Sequence of chain 1.B:
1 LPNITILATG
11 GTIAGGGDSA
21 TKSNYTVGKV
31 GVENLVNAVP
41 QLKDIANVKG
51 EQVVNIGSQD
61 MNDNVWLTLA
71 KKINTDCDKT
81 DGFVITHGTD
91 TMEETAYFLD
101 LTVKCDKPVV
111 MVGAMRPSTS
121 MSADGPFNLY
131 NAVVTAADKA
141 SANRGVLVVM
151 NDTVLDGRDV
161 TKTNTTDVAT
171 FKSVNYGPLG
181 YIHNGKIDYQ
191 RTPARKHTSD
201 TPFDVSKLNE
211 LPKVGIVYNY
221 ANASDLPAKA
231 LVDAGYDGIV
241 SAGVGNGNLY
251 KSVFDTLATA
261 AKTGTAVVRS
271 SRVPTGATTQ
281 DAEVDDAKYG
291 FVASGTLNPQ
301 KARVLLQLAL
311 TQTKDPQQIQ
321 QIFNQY

Binding-site contacts:
Ligand atom N contacts residue GLU283 of chain 1.B at 2.7 Å (salt-bridge).
Ligand atom C contacts residue ASP90 of chain 2.B at 3.9 Å.
Ligand atom N contacts residue GLN59 of chain 2.B at 2.9 Å (h-bond).
Ligand atom OXT contacts residue SER58 of chain 2.B at 2.7 Å (h-bond).
Ligand atom N contacts residue ASP90 of chain 2.B at 2.8 Å (salt-bridge).
Ligand atom O contacts residue GLY88 of chain 2.B at 3.2 Å.
Ligand atom O contacts residue GLY11 of chain 2.B at 3.4 Å.
Ligand atom CG contacts residue THR89 of chain 2.B at 3.0 Å.
Ligand atom CB contacts residue TYR25 of chain 2.B at 3.8 Å (hydrophobic).
Ligand atom CB contacts residue THR89 of chain 2.B at 3.7 Å.
Ligand atom N contacts residue ASN248 of chain 1.B at 3.5 Å (h-bond).
Ligand atom N contacts residue VAL27 of chain 2.B at 3.7 Å.
Ligand atom C contacts residue GLY88 of chain 2.B at 3.6 Å.
Ligand atom O contacts residue VAL27 of chain 2.B at 3.8 Å.
Ligand atom OXT contacts residue ASP90 of chain 2.B at 3.0 Å (salt-bridge).
Ligand atom CA contacts residue THR12 of chain 2.B at 3.4 Å.
Ligand atom O contacts residue SER58 of chain 2.B at 2.6 Å (h-bond).
Ligand atom OD1 contacts residue GLY11 of chain 2.B at 3.9 Å.
Ligand atom OXT contacts residue THR89 of chain 2.B at 3.3 Å (h-bond).
Ligand atom C contacts residue THR89 of chain 2.B at 3.9 Å.
Ligand atom OD1 contacts residue THR12 of chain 2.B at 2.9 Å (h-bond).
Ligand atom O contacts residue GLY57 of chain 2.B at 3.3 Å.
Ligand atom CA contacts residue GLN59 of chain 2.B at 3.9 Å.
Ligand atom CG contacts residue THR12 of chain 2.B at 2.9 Å.
Ligand atom CA contacts residue VAL27 of chain 2.B at 3.4 Å (hydrophobic).
Ligand atom OD2 contacts residue ALA114 of chain 2.B at 3.2 Å (h-bond).
Ligand atom OXT contacts residue GLY88 of chain 2.B at 3.4 Å.
Ligand atom OD2 contacts residue THR89 of chain 2.B at 2.5 Å (h-bond).
Ligand atom CA contacts residue GLU283 of chain 1.B at 3.4 Å.
Ligand atom CB contacts residue THR12 of chain 2.B at 3.2 Å.
Ligand atom OD1 contacts residue THR89 of chain 2.B at 2.9 Å (h-bond).
Ligand atom OD2 contacts residue THR12 of chain 2.B at 3.2 Å (h-bond).
Ligand atom C contacts residue SER58 of chain 2.B at 3.4 Å.
Ligand atom CB contacts residue ASP90 of chain 2.B at 3.4 Å.
Ligand atom O contacts residue GLN59 of chain 2.B at 3.7 Å.
Ligand atom OD1 contacts residue ALA114 of chain 2.B at 4.0 Å.
Ligand atom CB contacts residue GLU283 of chain 1.B at 3.8 Å.
Ligand atom CA contacts residue ASP90 of chain 2.B at 3.7 Å.
Ligand atom OD1 contacts residue GLY88 of chain 2.B at 3.2 Å.
Ligand atom C contacts residue GLN59 of chain 2.B at 3.6 Å.

Sequence of chain 2.B:
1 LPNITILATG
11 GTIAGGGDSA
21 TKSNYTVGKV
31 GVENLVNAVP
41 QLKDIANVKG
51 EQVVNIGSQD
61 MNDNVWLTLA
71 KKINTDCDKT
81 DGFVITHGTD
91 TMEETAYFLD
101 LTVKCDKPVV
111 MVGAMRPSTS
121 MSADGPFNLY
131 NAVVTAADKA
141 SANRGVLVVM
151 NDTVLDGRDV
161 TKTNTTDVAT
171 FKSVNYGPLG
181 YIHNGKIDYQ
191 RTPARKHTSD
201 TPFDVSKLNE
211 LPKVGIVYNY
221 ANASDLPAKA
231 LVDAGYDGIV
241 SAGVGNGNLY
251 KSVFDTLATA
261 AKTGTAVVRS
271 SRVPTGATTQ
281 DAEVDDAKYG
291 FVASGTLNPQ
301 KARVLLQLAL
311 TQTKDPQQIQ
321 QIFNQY

A small-molecule ligand and the protein it binds are described below.
Small molecule (SMILES): N[C@@H](CC(=O)O)C(=O)O